This small molecule binds to this protein.
Small molecule (SMILES): CC(=O)N[C@H]1[C@H](O[C@H]2[C@H](O)[C@@H](NC(C)=O)CO[C@@H]2CO)O[C@H](CO)[C@@H](O)[C@@H]1O

Sequence of chain 8.M:
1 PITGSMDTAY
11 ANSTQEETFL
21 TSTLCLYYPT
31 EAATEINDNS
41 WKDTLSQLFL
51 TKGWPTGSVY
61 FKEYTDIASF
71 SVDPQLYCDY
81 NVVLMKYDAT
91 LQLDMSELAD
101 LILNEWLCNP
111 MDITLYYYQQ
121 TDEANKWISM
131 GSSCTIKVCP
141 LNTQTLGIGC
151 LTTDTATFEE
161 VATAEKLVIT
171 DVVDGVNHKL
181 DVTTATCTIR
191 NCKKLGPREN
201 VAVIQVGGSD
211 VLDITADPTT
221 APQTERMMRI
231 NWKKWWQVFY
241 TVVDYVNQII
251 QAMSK

Binding-site contacts:
Ligand atom C1 contacts residue ASN12 of chain 8.M at 2.2 Å.
Ligand atom C5 contacts residue ASN12 of chain 8.M at 4.2 Å.
Ligand atom C2 contacts residue ASN12 of chain 8.M at 3.3 Å.
Ligand atom O5 contacts residue ASN12 of chain 8.M at 2.8 Å (h-bond).
Ligand atom C7 contacts residue ASN12 of chain 8.M at 3.9 Å.
Ligand atom N2 contacts residue ASN12 of chain 8.M at 3.8 Å.
Ligand atom O7 contacts residue ASN12 of chain 8.M at 3.6 Å.